Binding-site contacts:
Ligand atom O1 contacts residue THR125 of chain 2.A at 2.7 Å (h-bond).
Ligand atom BR contacts residue THR75 of chain 1.A at 4.0 Å.
Ligand atom C3 contacts residue THR76 of chain 1.A at 3.6 Å.
Ligand atom CL1 contacts residue THR79 of chain 1.A at 4.0 Å.
Ligand atom C9 contacts residue THR76 of chain 1.A at 4.0 Å.
Ligand atom C21 contacts residue GLN119 of chain 2.A at 3.8 Å.
Ligand atom C14 contacts residue GLN46 of chain 1.A at 3.9 Å.
Ligand atom CL1 contacts residue TRP83 of chain 1.A at 3.5 Å.
Ligand atom BR contacts residue THR79 of chain 1.A at 3.5 Å.
Ligand atom O1 contacts residue ALA120 of chain 2.A at 3.9 Å.
Ligand atom C12 contacts residue GLU121 of chain 2.A at 3.5 Å.
Ligand atom C4 contacts residue THR76 of chain 1.A at 3.8 Å.
Ligand atom O2 contacts residue HIS122 of chain 2.A at 4.0 Å.
Ligand atom O1 contacts residue GLU121 of chain 2.A at 3.6 Å.
Ligand atom O2 contacts residue GLU121 of chain 2.A at 2.7 Å (salt-bridge).
Ligand atom C19 contacts residue THR79 of chain 1.A at 3.9 Å.
Ligand atom C18 contacts residue THR76 of chain 1.A at 4.0 Å.
Ligand atom O13 contacts residue GLN46 of chain 1.A at 3.8 Å.
Ligand atom C5 contacts residue THR76 of chain 1.A at 3.8 Å.
Ligand atom C14 contacts residue THR125 of chain 2.A at 3.7 Å.
Ligand atom C16 contacts residue GLU121 of chain 2.A at 4.0 Å.
Ligand atom C2 contacts residue THR76 of chain 1.A at 3.6 Å.
Ligand atom C20 contacts residue GLN119 of chain 2.A at 3.5 Å.
Ligand atom C12 contacts residue HIS122 of chain 2.A at 3.9 Å.
Ligand atom C6 contacts residue THR76 of chain 1.A at 4.0 Å.
Ligand atom C16 contacts residue GLN46 of chain 1.A at 3.6 Å.
Ligand atom C12 contacts residue ALA120 of chain 2.A at 3.9 Å (hydrophobic).
Ligand atom O2 contacts residue ALA120 of chain 2.A at 3.3 Å.
Ligand atom C18 contacts residue THR79 of chain 1.A at 3.7 Å.
Ligand atom O13 contacts residue THR125 of chain 2.A at 3.2 Å (h-bond).
Ligand atom C1 contacts residue THR76 of chain 1.A at 4.0 Å.
Ligand atom C17 contacts residue THR76 of chain 1.A at 3.6 Å.
Ligand atom O1 contacts residue HIS122 of chain 2.A at 3.0 Å (h-bond).
Ligand atom C11 contacts residue THR125 of chain 2.A at 3.7 Å.
Ligand atom C16 contacts residue HIS122 of chain 2.A at 3.9 Å.
Ligand atom CL1 contacts residue MET129 of chain 2.A at 3.8 Å.
Ligand atom C18 contacts residue ALA80 of chain 1.A at 3.6 Å (hydrophobic).
Ligand atom N contacts residue THR76 of chain 1.A at 4.1 Å.
Ligand atom C12 contacts residue THR125 of chain 2.A at 3.5 Å.
Ligand atom CL1 contacts residue ALA80 of chain 1.A at 4.1 Å.

Sequence of chain 2.A:
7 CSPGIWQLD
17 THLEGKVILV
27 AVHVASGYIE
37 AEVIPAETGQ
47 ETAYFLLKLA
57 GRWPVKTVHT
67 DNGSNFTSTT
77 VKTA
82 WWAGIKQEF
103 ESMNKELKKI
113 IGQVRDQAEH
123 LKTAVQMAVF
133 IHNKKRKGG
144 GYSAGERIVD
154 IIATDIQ

A small-molecule ligand and the protein it binds are described below.
Small molecule (SMILES): CO[C@H](C(=O)O)c1c(C)nc2ccc(Br)cc2c1-c1ccc(Cl)cc1

Sequence of chain 1.A:
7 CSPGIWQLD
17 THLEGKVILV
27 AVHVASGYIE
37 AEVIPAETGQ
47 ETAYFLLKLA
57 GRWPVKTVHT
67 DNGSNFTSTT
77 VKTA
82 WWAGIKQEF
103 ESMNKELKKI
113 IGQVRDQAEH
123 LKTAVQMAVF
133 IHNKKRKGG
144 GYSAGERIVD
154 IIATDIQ